Sequence of chain 1.B:
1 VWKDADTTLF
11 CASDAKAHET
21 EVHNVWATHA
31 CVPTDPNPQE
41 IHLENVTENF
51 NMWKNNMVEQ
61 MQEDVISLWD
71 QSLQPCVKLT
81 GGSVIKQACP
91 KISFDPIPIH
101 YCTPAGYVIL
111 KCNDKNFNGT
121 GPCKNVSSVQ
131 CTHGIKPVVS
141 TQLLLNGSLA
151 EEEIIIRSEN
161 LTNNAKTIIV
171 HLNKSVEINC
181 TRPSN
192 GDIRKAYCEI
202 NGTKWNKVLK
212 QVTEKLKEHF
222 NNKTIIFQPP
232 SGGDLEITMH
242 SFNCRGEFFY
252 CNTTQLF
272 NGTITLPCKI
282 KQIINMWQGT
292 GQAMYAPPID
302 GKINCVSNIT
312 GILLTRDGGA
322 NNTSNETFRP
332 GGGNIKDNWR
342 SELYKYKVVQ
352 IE

The protein below binds the small molecule below.
Small molecule (SMILES): CC(=O)N[C@@H]1[C@@H](O)[C@H](O)[C@@H](CO)O[C@H]1O

Binding-site contacts:
Ligand atom C8 contacts residue LEU236 of chain 1.B at 4.3 Å (hydrophobic).
Ligand atom C8 contacts residue MET240 of chain 1.B at 3.8 Å (hydrophobic).
Ligand atom C2 contacts residue ASN253 of chain 1.B at 2.5 Å.
Ligand atom C6 contacts residue THR255 of chain 1.B at 4.0 Å.
Ligand atom C3 contacts residue ASN253 of chain 1.B at 3.8 Å.
Ligand atom O7 contacts residue ASN253 of chain 1.B at 3.9 Å.
Ligand atom O5 contacts residue THR255 of chain 1.B at 3.3 Å (h-bond).
Ligand atom O5 contacts residue ASN253 of chain 1.B at 2.4 Å (h-bond).
Ligand atom C1 contacts residue ASN253 of chain 1.B at 1.4 Å.
Ligand atom N2 contacts residue ASN253 of chain 1.B at 2.9 Å (h-bond).
Ligand atom C2 contacts residue THR255 of chain 1.B at 4.5 Å.
Ligand atom C1 contacts residue THR255 of chain 1.B at 3.5 Å.
Ligand atom C7 contacts residue ASN253 of chain 1.B at 3.6 Å.
Ligand atom C4 contacts residue ASN253 of chain 1.B at 4.2 Å.
Ligand atom C5 contacts residue THR255 of chain 1.B at 3.6 Å.
Ligand atom C5 contacts residue ASN253 of chain 1.B at 3.6 Å.